The protein below binds the small molecule below.
Small molecule (SMILES): Cc1cc(N)nc(C[C@H]2CNC[C@H]2OCCCCCc2cccc(F)c2)c1

Binding-site contacts:
Ligand atom C02 contacts residue TRP291 of chain 1.A at 3.8 Å (hydrophobic).
Ligand atom N02 contacts residue GLU296 of chain 1.A at 2.9 Å (salt-bridge).
Ligand atom C11 contacts residue HEM1 of chain 1.C at 3.5 Å.
Ligand atom C05 contacts residue VAL271 of chain 1.A at 3.8 Å (hydrophobic).
Ligand atom C02 contacts residue GLU296 of chain 1.A at 3.6 Å.
Ligand atom C08 contacts residue GLU296 of chain 1.A at 3.4 Å.
Ligand atom C4' contacts residue GLU296 of chain 1.A at 3.7 Å.
Ligand atom C04 contacts residue HEM1 of chain 1.C at 3.9 Å.
Ligand atom O09 contacts residue HEM1 of chain 1.C at 3.4 Å (h-bond).
Ligand atom N02 contacts residue HEM1 of chain 1.C at 3.4 Å.
Ligand atom C2' contacts residue GLN182 of chain 1.A at 4.0 Å.
Ligand atom N02 contacts residue PRO269 of chain 1.A at 3.9 Å.
Ligand atom C03 contacts residue PRO269 of chain 1.A at 3.9 Å (hydrophobic).
Ligand atom C08 contacts residue HEM1 of chain 1.C at 3.5 Å.
Ligand atom C12 contacts residue HEM1 of chain 1.C at 3.8 Å.
Ligand atom C03 contacts residue HEM1 of chain 1.C at 3.4 Å.
Ligand atom O09 contacts residue VAL271 of chain 1.A at 3.9 Å.
Ligand atom C07 contacts residue GLY290 of chain 1.A at 3.9 Å.
Ligand atom C02 contacts residue HEM1 of chain 1.C at 3.6 Å.
Ligand atom C02 contacts residue PRO269 of chain 1.A at 3.9 Å (hydrophobic).
Ligand atom C4' contacts residue VAL271 of chain 1.A at 3.8 Å (hydrophobic).
Ligand atom N01 contacts residue HEM1 of chain 1.C at 3.9 Å.
Ligand atom C14 contacts residue MET40 of chain 1.A at 3.5 Å (hydrophobic).
Ligand atom C3' contacts residue HEM1 of chain 1.C at 4.0 Å.
Ligand atom C5' contacts residue TYR292 of chain 1.A at 3.9 Å (hydrophobic).
Ligand atom C26 contacts residue TYR410 of chain 1.A at 4.0 Å (hydrophobic).
Ligand atom N02 contacts residue TRP291 of chain 1.A at 2.7 Å (h-bond).
Ligand atom C2' contacts residue HEM1 of chain 1.C at 3.5 Å.
Ligand atom N1' contacts residue GLN182 of chain 1.A at 4.0 Å.
Ligand atom C07 contacts residue PHE288 of chain 1.A at 3.6 Å (hydrophobic).
Ligand atom N01 contacts residue GLU296 of chain 1.A at 2.7 Å (salt-bridge).
Ligand atom F23 contacts residue TRP10 of chain 1.B at 3.6 Å.
Ligand atom C10 contacts residue HEM1 of chain 1.C at 4.0 Å.
Ligand atom N02 contacts residue TYR292 of chain 1.A at 3.6 Å.
Ligand atom C07 contacts residue HEM1 of chain 1.C at 3.4 Å.
Ligand atom C3' contacts residue VAL271 of chain 1.A at 3.9 Å (hydrophobic).
Ligand atom N1' contacts residue GLU296 of chain 1.A at 3.3 Å (salt-bridge).
Ligand atom C06 contacts residue GLU296 of chain 1.A at 3.4 Å.
Ligand atom C07 contacts residue SER289 of chain 1.A at 4.0 Å.
Ligand atom C5' contacts residue GLU296 of chain 1.A at 2.9 Å.

Sequence of chain 1.B:
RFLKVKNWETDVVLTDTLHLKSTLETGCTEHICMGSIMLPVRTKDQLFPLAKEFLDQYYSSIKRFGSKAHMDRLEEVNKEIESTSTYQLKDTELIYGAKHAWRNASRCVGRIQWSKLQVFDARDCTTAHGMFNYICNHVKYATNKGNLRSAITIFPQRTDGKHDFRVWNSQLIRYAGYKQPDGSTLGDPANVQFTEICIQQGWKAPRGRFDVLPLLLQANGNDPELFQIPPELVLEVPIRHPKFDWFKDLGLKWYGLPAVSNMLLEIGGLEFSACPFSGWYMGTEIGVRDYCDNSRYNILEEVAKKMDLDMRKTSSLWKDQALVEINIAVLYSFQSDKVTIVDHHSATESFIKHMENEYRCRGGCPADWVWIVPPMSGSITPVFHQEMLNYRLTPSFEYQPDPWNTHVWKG

Sequence of chain 1.A:
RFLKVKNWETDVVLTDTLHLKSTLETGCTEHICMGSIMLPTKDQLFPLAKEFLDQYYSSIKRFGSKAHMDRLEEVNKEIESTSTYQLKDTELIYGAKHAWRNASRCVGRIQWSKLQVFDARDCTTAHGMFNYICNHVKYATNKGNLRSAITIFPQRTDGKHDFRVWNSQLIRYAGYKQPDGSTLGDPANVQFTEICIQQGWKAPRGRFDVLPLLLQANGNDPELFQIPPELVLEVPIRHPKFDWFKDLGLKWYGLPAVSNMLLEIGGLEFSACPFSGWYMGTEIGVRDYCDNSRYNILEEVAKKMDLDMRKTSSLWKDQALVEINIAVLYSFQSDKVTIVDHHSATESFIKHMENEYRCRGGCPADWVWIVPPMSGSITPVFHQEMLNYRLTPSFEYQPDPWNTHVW